Sequence of chain 3.C:
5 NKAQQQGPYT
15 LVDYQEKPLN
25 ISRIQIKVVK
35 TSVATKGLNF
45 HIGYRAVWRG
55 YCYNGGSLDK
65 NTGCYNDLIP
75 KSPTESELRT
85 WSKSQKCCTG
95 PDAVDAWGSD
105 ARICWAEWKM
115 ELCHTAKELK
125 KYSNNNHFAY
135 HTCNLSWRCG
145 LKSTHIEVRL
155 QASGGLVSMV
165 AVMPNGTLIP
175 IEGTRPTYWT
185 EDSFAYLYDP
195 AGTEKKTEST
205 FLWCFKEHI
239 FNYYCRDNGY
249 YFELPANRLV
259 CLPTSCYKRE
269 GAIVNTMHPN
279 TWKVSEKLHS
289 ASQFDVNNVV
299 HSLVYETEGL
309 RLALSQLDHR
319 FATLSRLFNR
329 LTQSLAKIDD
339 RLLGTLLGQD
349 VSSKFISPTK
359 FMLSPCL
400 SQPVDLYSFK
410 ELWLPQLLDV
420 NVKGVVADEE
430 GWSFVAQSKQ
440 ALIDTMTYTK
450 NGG

The protein below binds the small molecule below.
Small molecule (SMILES): CC(=O)N[C@@H]1[C@@H](O)[C@H](O)[C@@H](CO)O[C@H]1O

Binding-site contacts:
Ligand atom O5 contacts residue THR171 of chain 3.C at 4.5 Å.
Ligand atom C7 contacts residue ASN169 of chain 3.C at 3.1 Å.
Ligand atom N2 contacts residue THR171 of chain 3.C at 3.1 Å (h-bond).
Ligand atom O5 contacts residue GLU185 of chain 3.C at 3.9 Å.
Ligand atom C5 contacts residue GLU185 of chain 3.C at 4.3 Å.
Ligand atom C1 contacts residue ASN169 of chain 3.C at 1.4 Å.
Ligand atom C8 contacts residue THR171 of chain 3.C at 4.3 Å.
Ligand atom O6 contacts residue ASN169 of chain 3.C at 4.5 Å.
Ligand atom C5 contacts residue ASN169 of chain 3.C at 3.6 Å.
Ligand atom C3 contacts residue THR171 of chain 3.C at 3.7 Å.
Ligand atom O6 contacts residue GLU185 of chain 3.C at 2.9 Å (salt-bridge).
Ligand atom C5 contacts residue MET167 of chain 3.C at 4.4 Å (hydrophobic).
Ligand atom C6 contacts residue GLU185 of chain 3.C at 3.4 Å.
Ligand atom N2 contacts residue ASN169 of chain 3.C at 3.0 Å (h-bond).
Ligand atom C1 contacts residue THR171 of chain 3.C at 3.5 Å.
Ligand atom O5 contacts residue ASN169 of chain 3.C at 2.3 Å (h-bond).
Ligand atom C2 contacts residue ASN169 of chain 3.C at 2.4 Å.
Ligand atom C3 contacts residue ASN169 of chain 3.C at 3.7 Å.
Ligand atom C2 contacts residue THR171 of chain 3.C at 3.6 Å.
Ligand atom C7 contacts residue THR171 of chain 3.C at 4.0 Å.
Ligand atom O7 contacts residue ASN169 of chain 3.C at 2.8 Å (h-bond).
Ligand atom C4 contacts residue ASN169 of chain 3.C at 4.1 Å.
Ligand atom C8 contacts residue ASN169 of chain 3.C at 4.2 Å.